Sequence of chain 1.A:
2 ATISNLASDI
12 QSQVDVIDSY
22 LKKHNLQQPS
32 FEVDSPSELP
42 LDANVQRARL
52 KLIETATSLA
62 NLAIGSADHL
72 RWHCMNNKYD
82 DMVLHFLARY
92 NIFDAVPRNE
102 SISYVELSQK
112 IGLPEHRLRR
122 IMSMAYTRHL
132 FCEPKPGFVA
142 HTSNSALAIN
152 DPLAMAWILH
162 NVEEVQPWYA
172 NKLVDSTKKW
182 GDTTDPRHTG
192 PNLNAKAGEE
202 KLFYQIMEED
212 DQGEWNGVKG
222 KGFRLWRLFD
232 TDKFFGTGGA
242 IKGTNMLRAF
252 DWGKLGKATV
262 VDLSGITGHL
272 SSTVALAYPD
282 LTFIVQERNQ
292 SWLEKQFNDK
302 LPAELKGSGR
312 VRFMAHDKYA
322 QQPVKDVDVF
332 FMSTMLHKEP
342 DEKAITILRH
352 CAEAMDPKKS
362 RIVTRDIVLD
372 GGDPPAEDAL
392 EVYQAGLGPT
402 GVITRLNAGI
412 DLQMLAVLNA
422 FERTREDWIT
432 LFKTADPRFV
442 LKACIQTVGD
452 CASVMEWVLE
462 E

Binding-site contacts:
Ligand atom C14 contacts residue ILE368 of chain 2.A at 4.0 Å (hydrophobic).
Ligand atom C4 contacts residue HIS161 of chain 2.A at 3.8 Å.
Ligand atom C1 contacts residue PHE204 of chain 2.A at 4.1 Å (hydrophobic).
Ligand atom C2 contacts residue HIS161 of chain 2.A at 3.5 Å.
Ligand atom C13 contacts residue ILE242 of chain 2.A at 3.8 Å (hydrophobic).
Ligand atom C4 contacts residue GLN414 of chain 2.A at 3.7 Å.
Ligand atom O15 contacts residue TYR205 of chain 2.A at 4.0 Å.
Ligand atom O17 contacts residue GLN414 of chain 2.A at 2.8 Å (h-bond).
Ligand atom C1 contacts residue LEU229 of chain 2.A at 4.3 Å (hydrophobic).
Ligand atom C6 contacts residue MET415 of chain 2.A at 3.6 Å (hydrophobic).
Ligand atom C12 contacts residue THR335 of chain 2.A at 3.8 Å.
Ligand atom C18 contacts residue GLN414 of chain 2.A at 3.7 Å.
Ligand atom O16 contacts residue MET415 of chain 2.A at 3.5 Å.
Ligand atom N3 contacts residue GLN414 of chain 2.A at 4.0 Å.
Ligand atom O15 contacts residue MET415 of chain 2.A at 3.5 Å.
Ligand atom O15 contacts residue LYS339 of chain 2.A at 3.3 Å.
Ligand atom O17 contacts residue TRP158 of chain 2.A at 3.4 Å.
Ligand atom C7 contacts residue MET415 of chain 2.A at 3.7 Å (hydrophobic).
Ligand atom C14 contacts residue HIS338 of chain 2.A at 4.1 Å.
Ligand atom O16 contacts residue HIS338 of chain 2.A at 3.4 Å.
Ligand atom C2 contacts residue LEU229 of chain 2.A at 3.6 Å (hydrophobic).
Ligand atom C13 contacts residue THR335 of chain 2.A at 4.0 Å.
Ligand atom N3 contacts residue HIS161 of chain 2.A at 2.8 Å (h-bond).
Ligand atom C14 contacts residue THR335 of chain 2.A at 3.6 Å.
Ligand atom C12 contacts residue HIS338 of chain 2.A at 4.3 Å.
Ligand atom C18 contacts residue ILE411 of chain 2.A at 4.0 Å (hydrophobic).
Ligand atom C18 contacts residue MET415 of chain 2.A at 3.9 Å (hydrophobic).
Ligand atom C1 contacts residue TYR205 of chain 2.A at 3.7 Å (hydrophobic).
Ligand atom N3 contacts residue LEU229 of chain 2.A at 3.8 Å.
Ligand atom C9 contacts residue ILE411 of chain 2.A at 4.2 Å (hydrophobic).
Ligand atom C18 contacts residue MET76 of chain 1.A at 3.9 Å (hydrophobic).
Ligand atom C5 contacts residue MET415 of chain 2.A at 3.8 Å (hydrophobic).
Ligand atom C8 contacts residue MET76 of chain 1.A at 4.2 Å (hydrophobic).
Ligand atom C9 contacts residue MET76 of chain 1.A at 3.9 Å (hydrophobic).
Ligand atom C14 contacts residue ILE411 of chain 2.A at 4.3 Å (hydrophobic).
Ligand atom C2 contacts residue PHE204 of chain 2.A at 3.8 Å (hydrophobic).
Ligand atom C19 contacts residue PHE236 of chain 2.A at 3.4 Å (hydrophobic).
Ligand atom C13 contacts residue ILE411 of chain 2.A at 3.9 Å (hydrophobic).
Ligand atom O17 contacts residue HIS161 of chain 2.A at 3.8 Å.
Ligand atom C11 contacts residue ILE242 of chain 2.A at 4.1 Å (hydrophobic).

This protein binds this small molecule.
Small molecule (SMILES): C/C=C/C[C@H](C)C[C@H](C)C(=O)c1c(O)cc[nH]c1=O

Sequence of chain 2.A:
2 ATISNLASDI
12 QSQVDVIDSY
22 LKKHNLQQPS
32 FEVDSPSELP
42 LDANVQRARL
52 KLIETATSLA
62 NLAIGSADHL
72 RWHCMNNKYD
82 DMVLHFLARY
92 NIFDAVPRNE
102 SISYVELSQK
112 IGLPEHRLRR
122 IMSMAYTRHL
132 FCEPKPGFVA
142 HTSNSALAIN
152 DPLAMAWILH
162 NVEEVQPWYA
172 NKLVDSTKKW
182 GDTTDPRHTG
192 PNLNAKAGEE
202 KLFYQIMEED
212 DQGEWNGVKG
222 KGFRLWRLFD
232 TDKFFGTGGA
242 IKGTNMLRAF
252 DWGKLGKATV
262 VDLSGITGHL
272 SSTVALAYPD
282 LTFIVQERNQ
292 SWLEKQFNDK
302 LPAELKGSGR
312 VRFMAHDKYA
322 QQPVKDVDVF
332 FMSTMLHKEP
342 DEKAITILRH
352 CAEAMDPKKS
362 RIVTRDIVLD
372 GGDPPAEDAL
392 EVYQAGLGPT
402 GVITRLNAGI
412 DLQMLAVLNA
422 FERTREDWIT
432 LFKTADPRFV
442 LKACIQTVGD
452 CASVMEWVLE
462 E